Sequence of chain 45.A:
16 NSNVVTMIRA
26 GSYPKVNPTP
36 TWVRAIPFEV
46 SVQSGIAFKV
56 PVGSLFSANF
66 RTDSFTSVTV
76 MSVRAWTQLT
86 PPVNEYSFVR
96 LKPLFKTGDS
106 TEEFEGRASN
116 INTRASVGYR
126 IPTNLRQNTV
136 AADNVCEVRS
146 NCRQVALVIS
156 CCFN

Sequence of chain 14.A:
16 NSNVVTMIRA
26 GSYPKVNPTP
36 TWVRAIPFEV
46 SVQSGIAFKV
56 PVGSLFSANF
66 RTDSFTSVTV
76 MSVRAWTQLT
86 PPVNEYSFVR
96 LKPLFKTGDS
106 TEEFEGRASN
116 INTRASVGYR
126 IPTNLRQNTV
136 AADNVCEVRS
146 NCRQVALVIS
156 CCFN

Binding-site contacts:
Ligand atom P contacts residue ILE23 of chain 45.A at 4.4 Å.
Ligand atom C5' contacts residue ARG125 of chain 14.A at 4.1 Å.
Ligand atom C4 contacts residue SER17 of chain 45.A at 4.1 Å.
Ligand atom C2 contacts residue ASN16 of chain 45.A at 3.0 Å.
Ligand atom C4 contacts residue ASN16 of chain 45.A at 4.1 Å.
Ligand atom O4 contacts residue SER17 of chain 45.A at 3.2 Å.
Ligand atom C3' contacts residue ARG125 of chain 14.A at 3.3 Å.
Ligand atom C5' contacts residue SER77 of chain 14.A at 4.4 Å.
Ligand atom C4 contacts residue ARG125 of chain 14.A at 3.5 Å.
Ligand atom O3' contacts residue ARG125 of chain 14.A at 4.0 Å.
Ligand atom C2' contacts residue ARG125 of chain 14.A at 3.6 Å.
Ligand atom OP2 contacts residue ARG131 of chain 14.A at 3.7 Å.
Ligand atom C5 contacts residue THR21 of chain 45.A at 4.3 Å.
Ligand atom C4' contacts residue ARG125 of chain 14.A at 4.4 Å.
Ligand atom C1' contacts residue ARG125 of chain 14.A at 4.2 Å.
Ligand atom OP1 contacts residue ARG125 of chain 14.A at 2.9 Å (salt-bridge).
Ligand atom N3 contacts residue ASN16 of chain 45.A at 2.9 Å (h-bond).
Ligand atom OP1 contacts residue ARG131 of chain 14.A at 3.4 Å (salt-bridge).
Ligand atom C5' contacts residue MET76 of chain 14.A at 4.3 Å (hydrophobic).
Ligand atom O5' contacts residue ARG131 of chain 14.A at 2.6 Å (salt-bridge).
Ligand atom N3 contacts residue SER17 of chain 45.A at 4.3 Å.
Ligand atom O4 contacts residue ARG125 of chain 14.A at 3.8 Å.
Ligand atom N1 contacts residue ASN16 of chain 45.A at 4.4 Å.
Ligand atom P contacts residue ARG125 of chain 14.A at 3.7 Å.
Ligand atom O5' contacts residue ARG125 of chain 14.A at 3.0 Å (salt-bridge).
Ligand atom C2 contacts residue ARG125 of chain 14.A at 3.8 Å.
Ligand atom OP3 contacts residue ILE23 of chain 45.A at 4.2 Å.
Ligand atom O4 contacts residue THR21 of chain 45.A at 3.9 Å.
Ligand atom OP3 contacts residue ARG125 of chain 14.A at 2.8 Å.
Ligand atom C5' contacts residue ARG131 of chain 14.A at 3.2 Å.
Ligand atom C5 contacts residue ARG125 of chain 14.A at 3.5 Å.
Ligand atom O2 contacts residue ARG125 of chain 14.A at 3.9 Å.
Ligand atom N3 contacts residue ARG125 of chain 14.A at 3.6 Å (salt-bridge).
Ligand atom OP2 contacts residue ILE23 of chain 45.A at 4.5 Å.
Ligand atom OP1 contacts residue ILE23 of chain 45.A at 4.0 Å.
Ligand atom P contacts residue ARG131 of chain 14.A at 3.5 Å.
Ligand atom O2 contacts residue ASN16 of chain 45.A at 2.5 Å (h-bond).
Ligand atom OP2 contacts residue SER77 of chain 14.A at 4.1 Å.
Ligand atom N1 contacts residue ARG125 of chain 14.A at 3.7 Å.
Ligand atom C6 contacts residue ARG125 of chain 14.A at 3.5 Å.

The protein below binds the small molecule below.
Small molecule (SMILES): CO[P](=O)(O)O[C@H]1[C@@H](O)[C@H](n2ccc(=O)[nH]c2=O)O[C@@H]1COP(=O)(O)O